Sequence of chain 3.C:
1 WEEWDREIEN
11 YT

Binding-site contacts:
Ligand atom C4 contacts residue GLU2 of chain 3.C at 3.2 Å.
Ligand atom N1 contacts residue ASP5 of chain 3.C at 3.9 Å.
Ligand atom C3 contacts residue ASP5 of chain 3.C at 3.5 Å.
Ligand atom NE2 contacts residue GLU9 of chain 3.C at 1.3 Å.
Ligand atom NE2 contacts residue ARG6 of chain 3.C at 4.5 Å.
Ligand atom C1 contacts residue GLU9 of chain 3.C at 2.5 Å.
Ligand atom N1 contacts residue ARG6 of chain 3.C at 3.6 Å.
Ligand atom C5 contacts residue ASP5 of chain 3.C at 2.8 Å.
Ligand atom N1 contacts residue GLU2 of chain 3.C at 1.3 Å.
Ligand atom C2 contacts residue ASP5 of chain 3.C at 3.4 Å.
Ligand atom C5 contacts residue ARG6 of chain 3.C at 4.5 Å.
Ligand atom C1 contacts residue ASP5 of chain 3.C at 2.9 Å.
Ligand atom C2 contacts residue GLU9 of chain 3.C at 3.4 Å.
Ligand atom C5 contacts residue GLU2 of chain 3.C at 2.5 Å.
Ligand atom C4 contacts residue ASP5 of chain 3.C at 3.7 Å.
Ligand atom NE2 contacts residue ASP5 of chain 3.C at 3.1 Å (salt-bridge).

The protein below binds the small molecule below.
Small molecule (SMILES): NCCCCCN